Sequence of chain 1.B:
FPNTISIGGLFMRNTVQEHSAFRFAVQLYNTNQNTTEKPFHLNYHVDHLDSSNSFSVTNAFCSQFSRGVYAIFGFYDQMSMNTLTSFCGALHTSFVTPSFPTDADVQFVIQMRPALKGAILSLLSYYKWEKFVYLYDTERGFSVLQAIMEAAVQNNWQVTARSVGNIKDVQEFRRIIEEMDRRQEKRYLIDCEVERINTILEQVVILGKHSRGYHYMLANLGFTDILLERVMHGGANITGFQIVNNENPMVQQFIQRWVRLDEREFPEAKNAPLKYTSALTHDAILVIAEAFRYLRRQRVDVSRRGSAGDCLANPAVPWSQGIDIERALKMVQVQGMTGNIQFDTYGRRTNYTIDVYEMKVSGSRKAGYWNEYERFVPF

Binding-site contacts:
Ligand atom C4 contacts residue ASN238 of chain 1.B at 4.4 Å.
Ligand atom O6 contacts residue LYS361 of chain 1.B at 4.0 Å.
Ligand atom O7 contacts residue HIS216 of chain 1.B at 3.6 Å.
Ligand atom O5 contacts residue LYS361 of chain 1.B at 3.4 Å.
Ligand atom O5 contacts residue ASN238 of chain 1.B at 2.5 Å (h-bond).
Ligand atom C8 contacts residue TYR215 of chain 1.B at 4.0 Å (hydrophobic).
Ligand atom C7 contacts residue ASN238 of chain 1.B at 3.2 Å.
Ligand atom C8 contacts residue HIS216 of chain 1.B at 3.9 Å.
Ligand atom N2 contacts residue ASN238 of chain 1.B at 2.9 Å (h-bond).
Ligand atom C3 contacts residue ASN238 of chain 1.B at 3.9 Å.
Ligand atom C1 contacts residue ASN238 of chain 1.B at 1.5 Å.
Ligand atom O6 contacts residue SER363 of chain 1.B at 4.5 Å.
Ligand atom C5 contacts residue ASN238 of chain 1.B at 3.7 Å.
Ligand atom O6 contacts residue VAL362 of chain 1.B at 4.4 Å.
Ligand atom C1 contacts residue LYS361 of chain 1.B at 4.3 Å.
Ligand atom C7 contacts residue HIS216 of chain 1.B at 4.2 Å.
Ligand atom C8 contacts residue GLY214 of chain 1.B at 3.5 Å.
Ligand atom C8 contacts residue ASN238 of chain 1.B at 4.4 Å.
Ligand atom C2 contacts residue ASN238 of chain 1.B at 2.6 Å.
Ligand atom C6 contacts residue LYS361 of chain 1.B at 3.7 Å.
Ligand atom C5 contacts residue LYS361 of chain 1.B at 4.1 Å.
Ligand atom O7 contacts residue ASN238 of chain 1.B at 3.3 Å (h-bond).

This small molecule binds to this protein.
Small molecule (SMILES): CC(=O)N[C@@H]1[C@@H](O)[C@H](O)[C@@H](CO)O[C@H]1O